Sequence of chain 1.A:
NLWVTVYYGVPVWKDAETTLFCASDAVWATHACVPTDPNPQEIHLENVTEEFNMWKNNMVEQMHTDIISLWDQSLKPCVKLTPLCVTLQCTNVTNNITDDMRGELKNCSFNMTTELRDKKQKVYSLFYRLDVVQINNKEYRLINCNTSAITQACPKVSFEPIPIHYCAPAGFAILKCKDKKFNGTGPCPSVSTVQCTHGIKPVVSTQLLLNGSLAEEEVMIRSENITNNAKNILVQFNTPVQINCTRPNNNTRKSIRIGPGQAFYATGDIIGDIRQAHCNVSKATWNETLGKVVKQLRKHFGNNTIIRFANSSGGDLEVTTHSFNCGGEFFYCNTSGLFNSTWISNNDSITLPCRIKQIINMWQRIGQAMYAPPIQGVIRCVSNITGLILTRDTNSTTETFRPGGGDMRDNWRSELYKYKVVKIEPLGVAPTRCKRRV

Binding-site contacts:
Ligand atom C8 contacts residue ASN167 of chain 1.A at 4.4 Å.
Ligand atom C2 contacts residue ASN167 of chain 1.A at 2.2 Å.
Ligand atom O6 contacts residue ILE164 of chain 1.A at 2.2 Å.
Ligand atom C4 contacts residue ASN167 of chain 1.A at 3.9 Å.
Ligand atom C6 contacts residue ILE164 of chain 1.A at 3.4 Å (hydrophobic).
Ligand atom C7 contacts residue ASN167 of chain 1.A at 3.1 Å.
Ligand atom C8 contacts residue ILE164 of chain 1.A at 4.4 Å (hydrophobic).
Ligand atom N2 contacts residue ASN167 of chain 1.A at 2.7 Å (h-bond).
Ligand atom O7 contacts residue ASN167 of chain 1.A at 3.5 Å (h-bond).
Ligand atom C1 contacts residue ASN167 of chain 1.A at 1.3 Å.
Ligand atom O5 contacts residue ASN167 of chain 1.A at 1.9 Å (h-bond).
Ligand atom C6 contacts residue ASN167 of chain 1.A at 4.3 Å.
Ligand atom C5 contacts residue ASN167 of chain 1.A at 3.3 Å.
Ligand atom C3 contacts residue ASN167 of chain 1.A at 3.5 Å.
Ligand atom O6 contacts residue ASN167 of chain 1.A at 4.3 Å.

A protein and the small-molecule ligand that binds it are described below.
Small molecule (SMILES): CC(=O)N[C@H]1[C@H](O[C@H]2[C@H](O)[C@@H](NC(C)=O)CO[C@@H]2CO)O[C@H](CO)[C@@H](O)[C@@H]1O